A protein and the small-molecule ligand that binds it are described below.
Small molecule (SMILES): CC(=O)N[C@H]1[C@H](O[C@H]2[C@H](O)[C@@H](NC(C)=O)CO[C@@H]2CO)O[C@H](CO)[C@@H](O[C@@H]2O[C@H](CO)[C@@H](O)[C@H](O[C@H]3O[C@H](CO)[C@@H](O)[C@H](O)[C@@H]3O)[C@@H]2O)[C@@H]1O

Sequence of chain 1.C:
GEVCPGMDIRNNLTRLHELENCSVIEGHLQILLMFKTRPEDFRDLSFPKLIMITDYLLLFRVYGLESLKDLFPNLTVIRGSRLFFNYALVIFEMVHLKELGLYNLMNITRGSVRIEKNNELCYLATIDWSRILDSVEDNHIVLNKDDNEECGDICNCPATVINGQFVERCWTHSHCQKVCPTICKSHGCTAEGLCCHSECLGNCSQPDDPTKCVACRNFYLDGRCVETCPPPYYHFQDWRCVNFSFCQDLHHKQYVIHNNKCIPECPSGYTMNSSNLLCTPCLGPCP

Binding-site contacts:
Ligand atom C6 contacts residue LEU213 of chain 1.C at 3.7 Å (hydrophobic).
Ligand atom O7 contacts residue SER134 of chain 1.C at 3.7 Å.
Ligand atom C5 contacts residue ASN111 of chain 1.C at 3.6 Å.
Ligand atom C4 contacts residue ASN111 of chain 1.C at 4.1 Å.
Ligand atom C2 contacts residue ASP138 of chain 1.C at 3.4 Å.
Ligand atom C3 contacts residue ASP138 of chain 1.C at 3.5 Å.
Ligand atom C5 contacts residue THR113 of chain 1.C at 4.2 Å.
Ligand atom N2 contacts residue ASP138 of chain 1.C at 2.5 Å (salt-bridge).
Ligand atom O5 contacts residue SER198 of chain 1.C at 3.8 Å.
Ligand atom C7 contacts residue ASN111 of chain 1.C at 3.4 Å.
Ligand atom C8 contacts residue ARG135 of chain 1.C at 4.0 Å.
Ligand atom O6 contacts residue SER198 of chain 1.C at 3.3 Å (h-bond).
Ligand atom O7 contacts residue ILE136 of chain 1.C at 3.6 Å.
Ligand atom O6 contacts residue LEU213 of chain 1.C at 4.0 Å.
Ligand atom O6 contacts residue THR113 of chain 1.C at 3.9 Å.
Ligand atom C1 contacts residue ASP138 of chain 1.C at 4.2 Å.
Ligand atom C8 contacts residue SER198 of chain 1.C at 3.7 Å.
Ligand atom C4 contacts residue SER198 of chain 1.C at 3.6 Å.
Ligand atom C2 contacts residue SER198 of chain 1.C at 3.8 Å.
Ligand atom C6 contacts residue SER198 of chain 1.C at 4.0 Å.
Ligand atom O7 contacts residue ASP138 of chain 1.C at 3.2 Å (salt-bridge).
Ligand atom C1 contacts residue SER198 of chain 1.C at 4.2 Å.
Ligand atom C5 contacts residue SER198 of chain 1.C at 4.0 Å.
Ligand atom O7 contacts residue ARG229 of chain 1.C at 3.7 Å.
Ligand atom C7 contacts residue ILE136 of chain 1.C at 4.0 Å (hydrophobic).
Ligand atom C7 contacts residue ASP138 of chain 1.C at 3.2 Å.
Ligand atom O7 contacts residue ARG135 of chain 1.C at 3.8 Å.
Ligand atom C3 contacts residue ASN111 of chain 1.C at 3.8 Å.
Ligand atom C8 contacts residue ASN111 of chain 1.C at 3.3 Å.
Ligand atom O6 contacts residue ARG229 of chain 1.C at 3.5 Å.
Ligand atom O5 contacts residue LEU213 of chain 1.C at 3.4 Å.
Ligand atom O3 contacts residue ASP138 of chain 1.C at 3.0 Å (salt-bridge).
Ligand atom C2 contacts residue ASN111 of chain 1.C at 2.4 Å.
Ligand atom C1 contacts residue ASN111 of chain 1.C at 1.4 Å.
Ligand atom N2 contacts residue ILE136 of chain 1.C at 4.2 Å.
Ligand atom O5 contacts residue ASN111 of chain 1.C at 2.3 Å (h-bond).
Ligand atom N2 contacts residue ASN111 of chain 1.C at 3.0 Å (h-bond).
Ligand atom C6 contacts residue THR113 of chain 1.C at 3.4 Å.
Ligand atom O7 contacts residue LEU137 of chain 1.C at 3.6 Å (h-bond).
Ligand atom O4 contacts residue ARG114 of chain 1.C at 3.6 Å (salt-bridge).